Sequence of chain 2.B:
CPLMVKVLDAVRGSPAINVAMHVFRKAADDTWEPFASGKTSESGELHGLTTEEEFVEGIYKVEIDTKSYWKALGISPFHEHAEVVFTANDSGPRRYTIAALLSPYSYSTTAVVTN

A protein and the small-molecule ligand that binds it are described below.
Small molecule (SMILES): COc1cc(/C=C/c2ccc(O)cc2)cc(OC)c1

Sequence of chain 1.A:
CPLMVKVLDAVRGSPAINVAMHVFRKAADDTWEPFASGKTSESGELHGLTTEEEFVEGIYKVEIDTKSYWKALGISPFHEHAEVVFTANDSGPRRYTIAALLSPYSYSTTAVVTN

Binding-site contacts:
Ligand atom CAQ contacts residue ARG53 of chain 2.B at 3.6 Å.
Ligand atom CAA contacts residue VAL52 of chain 2.B at 3.7 Å (hydrophobic).
Ligand atom CAL contacts residue PRO145 of chain 1.A at 4.5 Å (hydrophobic).
Ligand atom CAB contacts residue ILE116 of chain 1.A at 4.2 Å (hydrophobic).
Ligand atom CAS contacts residue VAL52 of chain 2.B at 3.3 Å (hydrophobic).
Ligand atom CAA contacts residue SER117 of chain 1.A at 3.2 Å.
Ligand atom CAI contacts residue ARG53 of chain 2.B at 3.7 Å.
Ligand atom OAN contacts residue ILE116 of chain 1.A at 3.7 Å.
Ligand atom CAB contacts residue VAL52 of chain 2.B at 3.8 Å (hydrophobic).
Ligand atom CAJ contacts residue VAL52 of chain 2.B at 4.3 Å (hydrophobic).
Ligand atom CAP contacts residue LEU114 of chain 2.B at 4.2 Å (hydrophobic).
Ligand atom CAB contacts residue ILE116 of chain 2.B at 4.5 Å (hydrophobic).
Ligand atom OAN contacts residue VAL52 of chain 2.B at 3.2 Å.
Ligand atom CAI contacts residue LEU114 of chain 2.B at 4.1 Å (hydrophobic).
Ligand atom CAG contacts residue ARG53 of chain 2.B at 3.6 Å.
Ligand atom CAJ contacts residue ARG53 of chain 2.B at 3.6 Å.
Ligand atom OAC contacts residue LEU114 of chain 2.B at 4.1 Å.
Ligand atom CAL contacts residue ILE116 of chain 1.A at 4.2 Å (hydrophobic).
Ligand atom OAN contacts residue PRO145 of chain 1.A at 4.4 Å.
Ligand atom OAM contacts residue SER117 of chain 1.A at 4.4 Å.
Ligand atom CAF contacts residue LEU114 of chain 2.B at 3.7 Å (hydrophobic).
Ligand atom CAR contacts residue ARG53 of chain 2.B at 4.2 Å.
Ligand atom CAA contacts residue ILE116 of chain 1.A at 3.8 Å (hydrophobic).
Ligand atom CAE contacts residue ARG53 of chain 2.B at 3.4 Å.
Ligand atom CAH contacts residue LEU114 of chain 2.B at 3.6 Å (hydrophobic).
Ligand atom CAA contacts residue PRO145 of chain 1.A at 4.1 Å (hydrophobic).
Ligand atom CAA contacts residue TYR146 of chain 1.A at 3.4 Å (hydrophobic).
Ligand atom CAK contacts residue ARG53 of chain 2.B at 4.3 Å.
Ligand atom CAR contacts residue VAL52 of chain 2.B at 3.5 Å (hydrophobic).
Ligand atom CAG contacts residue LEU114 of chain 2.B at 3.8 Å (hydrophobic).
Ligand atom OAM contacts residue TYR146 of chain 1.A at 3.6 Å.
Ligand atom OAM contacts residue ARG53 of chain 2.B at 4.1 Å.
Ligand atom CAK contacts residue VAL52 of chain 2.B at 3.8 Å (hydrophobic).
Ligand atom CAP contacts residue ARG53 of chain 2.B at 4.2 Å.
Ligand atom OAM contacts residue VAL52 of chain 2.B at 3.5 Å (h-bond).
Ligand atom CAL contacts residue VAL52 of chain 2.B at 3.4 Å (hydrophobic).
Ligand atom CAD contacts residue ARG53 of chain 2.B at 4.0 Å.
Ligand atom CAO contacts residue LEU114 of chain 2.B at 3.6 Å (hydrophobic).